A small-molecule ligand and the protein it binds are described below.
Small molecule (SMILES): CC(=O)N[C@H]1[C@H](O[C@H]2[C@H](O)[C@@H](NC(C)=O)CO[C@@H]2CO)O[C@H](CO)[C@@H](O)[C@@H]1O

Sequence of chain 1.C:
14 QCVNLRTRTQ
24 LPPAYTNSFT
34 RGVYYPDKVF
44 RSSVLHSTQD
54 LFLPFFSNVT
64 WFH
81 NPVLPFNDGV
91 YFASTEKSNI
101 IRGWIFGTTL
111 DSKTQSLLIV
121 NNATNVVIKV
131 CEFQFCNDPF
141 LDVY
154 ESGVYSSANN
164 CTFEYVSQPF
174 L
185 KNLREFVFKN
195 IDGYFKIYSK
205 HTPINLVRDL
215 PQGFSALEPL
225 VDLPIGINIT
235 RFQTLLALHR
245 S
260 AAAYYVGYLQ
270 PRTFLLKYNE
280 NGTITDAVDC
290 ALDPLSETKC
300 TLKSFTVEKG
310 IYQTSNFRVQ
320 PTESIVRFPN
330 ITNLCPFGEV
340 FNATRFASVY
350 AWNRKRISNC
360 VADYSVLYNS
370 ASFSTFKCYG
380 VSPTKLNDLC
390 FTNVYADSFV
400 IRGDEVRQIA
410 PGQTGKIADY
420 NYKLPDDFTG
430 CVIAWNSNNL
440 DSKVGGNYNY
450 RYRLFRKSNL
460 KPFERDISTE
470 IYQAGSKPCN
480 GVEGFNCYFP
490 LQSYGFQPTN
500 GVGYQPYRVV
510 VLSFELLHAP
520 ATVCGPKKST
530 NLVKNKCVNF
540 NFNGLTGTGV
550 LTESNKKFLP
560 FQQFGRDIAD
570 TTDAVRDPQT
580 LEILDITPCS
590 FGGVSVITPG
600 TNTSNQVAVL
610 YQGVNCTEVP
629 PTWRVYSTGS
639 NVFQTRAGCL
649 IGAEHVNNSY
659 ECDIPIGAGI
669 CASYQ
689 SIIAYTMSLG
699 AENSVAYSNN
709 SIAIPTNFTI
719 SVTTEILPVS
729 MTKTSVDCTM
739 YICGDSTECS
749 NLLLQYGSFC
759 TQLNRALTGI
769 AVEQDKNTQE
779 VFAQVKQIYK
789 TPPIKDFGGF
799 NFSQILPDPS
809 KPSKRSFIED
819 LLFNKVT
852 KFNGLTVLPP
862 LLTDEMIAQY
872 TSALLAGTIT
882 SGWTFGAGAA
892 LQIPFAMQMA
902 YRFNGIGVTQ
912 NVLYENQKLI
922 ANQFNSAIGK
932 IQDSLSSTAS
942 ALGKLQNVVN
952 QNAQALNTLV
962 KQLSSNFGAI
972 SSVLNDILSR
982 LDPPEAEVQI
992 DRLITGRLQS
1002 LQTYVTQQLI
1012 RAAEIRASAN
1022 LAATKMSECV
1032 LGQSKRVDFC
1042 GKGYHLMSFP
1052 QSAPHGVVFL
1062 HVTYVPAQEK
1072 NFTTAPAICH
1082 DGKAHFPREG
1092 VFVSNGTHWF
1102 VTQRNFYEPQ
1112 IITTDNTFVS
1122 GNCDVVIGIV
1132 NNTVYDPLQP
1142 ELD

Sequence of chain 1.B:
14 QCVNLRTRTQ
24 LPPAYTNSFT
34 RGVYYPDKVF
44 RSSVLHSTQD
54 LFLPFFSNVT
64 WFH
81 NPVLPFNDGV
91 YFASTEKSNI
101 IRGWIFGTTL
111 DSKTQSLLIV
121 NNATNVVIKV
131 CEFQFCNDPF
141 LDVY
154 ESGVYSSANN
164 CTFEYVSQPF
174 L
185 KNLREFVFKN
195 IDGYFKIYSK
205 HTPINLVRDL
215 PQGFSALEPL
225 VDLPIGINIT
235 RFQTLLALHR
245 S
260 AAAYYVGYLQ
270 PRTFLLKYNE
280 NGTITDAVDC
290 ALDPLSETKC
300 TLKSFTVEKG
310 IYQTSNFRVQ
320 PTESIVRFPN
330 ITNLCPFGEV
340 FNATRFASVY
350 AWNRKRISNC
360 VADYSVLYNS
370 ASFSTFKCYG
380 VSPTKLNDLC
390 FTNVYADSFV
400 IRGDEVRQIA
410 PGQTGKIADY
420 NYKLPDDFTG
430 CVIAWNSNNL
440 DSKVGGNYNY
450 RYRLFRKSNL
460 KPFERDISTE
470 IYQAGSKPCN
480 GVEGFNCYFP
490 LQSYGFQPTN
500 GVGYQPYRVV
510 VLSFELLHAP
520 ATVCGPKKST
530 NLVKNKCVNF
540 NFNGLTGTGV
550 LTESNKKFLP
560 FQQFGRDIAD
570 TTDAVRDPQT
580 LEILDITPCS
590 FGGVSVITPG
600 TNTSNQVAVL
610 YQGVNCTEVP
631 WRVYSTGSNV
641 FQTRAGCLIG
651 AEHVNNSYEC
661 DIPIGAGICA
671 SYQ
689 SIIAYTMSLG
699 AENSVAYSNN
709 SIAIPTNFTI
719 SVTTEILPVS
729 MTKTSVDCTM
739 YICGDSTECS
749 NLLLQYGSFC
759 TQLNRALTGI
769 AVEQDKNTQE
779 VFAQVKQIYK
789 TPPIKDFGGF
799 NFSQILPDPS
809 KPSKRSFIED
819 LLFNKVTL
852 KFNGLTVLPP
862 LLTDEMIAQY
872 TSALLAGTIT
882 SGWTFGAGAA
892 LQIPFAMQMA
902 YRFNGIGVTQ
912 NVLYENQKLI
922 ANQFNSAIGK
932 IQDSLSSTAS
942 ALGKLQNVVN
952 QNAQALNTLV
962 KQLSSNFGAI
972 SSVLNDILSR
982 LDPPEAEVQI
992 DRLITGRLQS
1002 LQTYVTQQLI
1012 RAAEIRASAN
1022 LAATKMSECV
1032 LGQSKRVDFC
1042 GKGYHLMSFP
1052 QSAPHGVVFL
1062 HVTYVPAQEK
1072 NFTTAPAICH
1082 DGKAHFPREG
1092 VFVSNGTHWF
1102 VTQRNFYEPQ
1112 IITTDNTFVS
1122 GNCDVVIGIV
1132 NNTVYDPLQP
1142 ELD

Binding-site contacts:
Ligand atom O6 contacts residue SER702 of chain 1.C at 3.3 Å (h-bond).
Ligand atom C8 contacts residue LYS1071 of chain 1.C at 4.3 Å.
Ligand atom N2 contacts residue ASN1072 of chain 1.C at 2.9 Å (h-bond).
Ligand atom C4 contacts residue ASN1072 of chain 1.C at 4.2 Å.
Ligand atom C5 contacts residue ASN1072 of chain 1.C at 3.6 Å.
Ligand atom C3 contacts residue ASN1072 of chain 1.C at 3.8 Å.
Ligand atom O5 contacts residue ALA704 of chain 1.C at 4.1 Å.
Ligand atom O4 contacts residue ALA704 of chain 1.C at 3.6 Å.
Ligand atom C7 contacts residue ASN1072 of chain 1.C at 3.6 Å.
Ligand atom C1 contacts residue ASN1072 of chain 1.C at 1.4 Å.
Ligand atom C1 contacts residue ALA704 of chain 1.C at 4.4 Å (hydrophobic).
Ligand atom C8 contacts residue GLU1070 of chain 1.C at 3.8 Å.
Ligand atom O7 contacts residue ASN1072 of chain 1.C at 3.9 Å.
Ligand atom C2 contacts residue ASN1072 of chain 1.C at 2.4 Å.
Ligand atom O5 contacts residue ASN1072 of chain 1.C at 2.3 Å (h-bond).
Ligand atom C1 contacts residue GLN893 of chain 1.B at 4.5 Å.
Ligand atom O7 contacts residue GLN893 of chain 1.B at 4.0 Å.